The small molecule below binds the protein below.
Small molecule (SMILES): CC(=O)N[C@H]1[C@H](O[C@H]2[C@H](O)[C@@H](NC(C)=O)CO[C@@H]2CO)O[C@H](CO)[C@@H](O[C@@H]2O[C@H](CO)[C@@H](O)[C@H](O)[C@@H]2O)[C@@H]1O

Sequence of chain 56.E:
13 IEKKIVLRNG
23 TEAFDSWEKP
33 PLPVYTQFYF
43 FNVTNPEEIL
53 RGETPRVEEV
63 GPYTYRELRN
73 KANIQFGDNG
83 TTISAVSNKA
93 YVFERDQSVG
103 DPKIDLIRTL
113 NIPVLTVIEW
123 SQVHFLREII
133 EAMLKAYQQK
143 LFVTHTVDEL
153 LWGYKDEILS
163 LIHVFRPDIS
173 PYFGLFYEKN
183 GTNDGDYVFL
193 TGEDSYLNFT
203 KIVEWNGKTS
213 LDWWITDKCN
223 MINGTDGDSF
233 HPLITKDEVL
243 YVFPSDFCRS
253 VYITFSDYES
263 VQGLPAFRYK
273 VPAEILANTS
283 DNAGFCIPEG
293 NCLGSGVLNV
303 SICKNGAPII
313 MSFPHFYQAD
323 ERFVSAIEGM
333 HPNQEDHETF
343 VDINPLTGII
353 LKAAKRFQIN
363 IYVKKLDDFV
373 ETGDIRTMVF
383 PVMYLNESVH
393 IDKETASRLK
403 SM

Binding-site contacts:
Ligand atom O6 contacts residue ASP283 of chain 56.E at 3.8 Å.
Ligand atom C4 contacts residue MET223 of chain 56.E at 4.0 Å (hydrophobic).
Ligand atom O3 contacts residue LYS220 of chain 56.E at 3.8 Å.
Ligand atom C2 contacts residue LYS220 of chain 56.E at 3.7 Å.
Ligand atom O7 contacts residue ASN225 of chain 56.E at 2.9 Å (h-bond).
Ligand atom C5 contacts residue MET223 of chain 56.E at 4.0 Å (hydrophobic).
Ligand atom C8 contacts residue SER252 of chain 56.E at 3.4 Å.
Ligand atom O6 contacts residue TYR243 of chain 56.E at 4.0 Å.
Ligand atom O4 contacts residue MET223 of chain 56.E at 3.7 Å.
Ligand atom O3 contacts residue ASP283 of chain 56.E at 4.3 Å.
Ligand atom C5 contacts residue LYS220 of chain 56.E at 4.0 Å.
Ligand atom N2 contacts residue MET223 of chain 56.E at 3.8 Å.
Ligand atom O7 contacts residue MET223 of chain 56.E at 3.5 Å.
Ligand atom O4 contacts residue LYS220 of chain 56.E at 4.2 Å.
Ligand atom C6 contacts residue LYS220 of chain 56.E at 4.0 Å.
Ligand atom O7 contacts residue LYS220 of chain 56.E at 4.0 Å.
Ligand atom O5 contacts residue ASN225 of chain 56.E at 2.3 Å (h-bond).
Ligand atom C1 contacts residue LYS220 of chain 56.E at 4.0 Å.
Ligand atom O7 contacts residue SER252 of chain 56.E at 2.9 Å (h-bond).
Ligand atom C7 contacts residue MET223 of chain 56.E at 3.6 Å (hydrophobic).
Ligand atom C3 contacts residue ASN225 of chain 56.E at 3.8 Å.
Ligand atom O5 contacts residue LYS220 of chain 56.E at 3.4 Å.
Ligand atom C4 contacts residue ASN225 of chain 56.E at 4.2 Å.
Ligand atom C7 contacts residue ASN225 of chain 56.E at 3.2 Å.
Ligand atom C8 contacts residue ARG251 of chain 56.E at 3.5 Å.
Ligand atom C8 contacts residue MET223 of chain 56.E at 3.3 Å (hydrophobic).
Ligand atom O7 contacts residue ARG251 of chain 56.E at 4.3 Å.
Ligand atom N2 contacts residue ASN225 of chain 56.E at 3.0 Å (h-bond).
Ligand atom C2 contacts residue ASP283 of chain 56.E at 3.8 Å.
Ligand atom C6 contacts residue ASP283 of chain 56.E at 3.8 Å.
Ligand atom C3 contacts residue MET223 of chain 56.E at 3.7 Å (hydrophobic).
Ligand atom C7 contacts residue SER252 of chain 56.E at 3.5 Å.
Ligand atom N2 contacts residue LYS220 of chain 56.E at 4.1 Å.
Ligand atom C4 contacts residue LYS220 of chain 56.E at 3.4 Å.
Ligand atom C3 contacts residue LYS220 of chain 56.E at 4.1 Å.
Ligand atom C1 contacts residue LYS220 of chain 56.E at 4.2 Å.
Ligand atom C5 contacts residue ASN225 of chain 56.E at 3.6 Å.
Ligand atom C2 contacts residue ASN225 of chain 56.E at 2.5 Å.
Ligand atom C7 contacts residue ARG251 of chain 56.E at 4.0 Å.
Ligand atom C1 contacts residue ASN225 of chain 56.E at 1.4 Å.